This protein binds this small molecule.
Small molecule (SMILES): CC(=O)N[C@@H]1[C@@H](O)[C@H](O)[C@@H](CO)O[C@H]1O

Sequence of chain 1.E:
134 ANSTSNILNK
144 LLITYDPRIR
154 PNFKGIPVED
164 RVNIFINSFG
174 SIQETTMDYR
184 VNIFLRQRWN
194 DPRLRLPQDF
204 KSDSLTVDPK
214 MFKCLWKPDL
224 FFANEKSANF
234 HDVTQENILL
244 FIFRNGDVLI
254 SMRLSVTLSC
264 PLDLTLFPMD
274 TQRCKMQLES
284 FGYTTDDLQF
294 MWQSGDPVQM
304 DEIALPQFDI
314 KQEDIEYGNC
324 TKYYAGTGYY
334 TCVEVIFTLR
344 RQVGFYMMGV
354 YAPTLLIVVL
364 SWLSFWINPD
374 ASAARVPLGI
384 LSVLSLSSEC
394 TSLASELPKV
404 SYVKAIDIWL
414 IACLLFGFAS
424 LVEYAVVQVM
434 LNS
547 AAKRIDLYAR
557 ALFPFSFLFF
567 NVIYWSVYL

Binding-site contacts:
Ligand atom C6 contacts residue LYS204 of chain 1.E at 3.4 Å.
Ligand atom O6 contacts residue LYS204 of chain 1.E at 4.1 Å.
Ligand atom C5 contacts residue ASN135 of chain 1.E at 3.6 Å.
Ligand atom C3 contacts residue ASN135 of chain 1.E at 3.8 Å.
Ligand atom C4 contacts residue ASN135 of chain 1.E at 4.2 Å.
Ligand atom O7 contacts residue ASN135 of chain 1.E at 3.8 Å.
Ligand atom C1 contacts residue ASN135 of chain 1.E at 1.4 Å.
Ligand atom O5 contacts residue ASN135 of chain 1.E at 2.4 Å (h-bond).
Ligand atom C7 contacts residue ASN135 of chain 1.E at 3.5 Å.
Ligand atom O6 contacts residue ASP202 of chain 1.E at 4.5 Å.
Ligand atom C5 contacts residue LYS204 of chain 1.E at 4.4 Å.
Ligand atom N2 contacts residue ASN135 of chain 1.E at 2.9 Å (h-bond).
Ligand atom O6 contacts residue ASN135 of chain 1.E at 4.2 Å.
Ligand atom O7 contacts residue ALA134 of chain 1.E at 4.3 Å.
Ligand atom C2 contacts residue ASN135 of chain 1.E at 2.5 Å.